The protein below binds the small molecule below.
Small molecule (SMILES): CC(=O)N[C@H]1[C@H](O[C@H]2[C@H](O)[C@@H](NC(C)=O)CO[C@@H]2CO)O[C@H](CO)[C@@H](O[C@@H]2O[C@H](CO[C@H]3O[C@H](CO)[C@@H](O)[C@H](O)[C@@H]3O)[C@@H](O)[C@H](O)[C@@H]2O)[C@@H]1O

Sequence of chain 1.A:
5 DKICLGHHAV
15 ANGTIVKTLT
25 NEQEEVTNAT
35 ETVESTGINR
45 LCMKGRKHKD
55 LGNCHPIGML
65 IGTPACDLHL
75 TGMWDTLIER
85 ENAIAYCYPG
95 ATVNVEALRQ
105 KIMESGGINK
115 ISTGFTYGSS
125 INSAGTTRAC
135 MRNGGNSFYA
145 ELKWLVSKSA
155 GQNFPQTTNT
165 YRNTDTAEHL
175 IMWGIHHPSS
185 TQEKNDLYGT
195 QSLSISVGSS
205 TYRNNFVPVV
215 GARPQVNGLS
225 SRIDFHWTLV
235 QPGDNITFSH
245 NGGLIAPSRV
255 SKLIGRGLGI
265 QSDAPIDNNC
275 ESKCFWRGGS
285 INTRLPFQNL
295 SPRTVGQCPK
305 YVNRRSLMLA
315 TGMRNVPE

Binding-site contacts:
Ligand atom C1 contacts residue ASN239 of chain 1.C at 1.4 Å.
Ligand atom C8 contacts residue SER204 of chain 1.C at 3.6 Å.
Ligand atom N2 contacts residue ASN239 of chain 1.C at 2.8 Å (h-bond).
Ligand atom C1 contacts residue GLY237 of chain 1.C at 4.4 Å.
Ligand atom O3 contacts residue ASN239 of chain 1.C at 4.5 Å.
Ligand atom C7 contacts residue PRO218 of chain 1.A at 3.6 Å (hydrophobic).
Ligand atom C8 contacts residue GLY237 of chain 1.C at 4.3 Å.
Ligand atom O7 contacts residue ASN239 of chain 1.C at 3.8 Å.
Ligand atom C3 contacts residue ASN239 of chain 1.C at 3.5 Å.
Ligand atom O5 contacts residue ASN239 of chain 1.C at 2.1 Å (h-bond).
Ligand atom C6 contacts residue ASN239 of chain 1.C at 4.4 Å.
Ligand atom C8 contacts residue ASN239 of chain 1.C at 4.4 Å.
Ligand atom C2 contacts residue ASN239 of chain 1.C at 2.1 Å.
Ligand atom C5 contacts residue ARG166 of chain 1.C at 3.8 Å.
Ligand atom O7 contacts residue GLN219 of chain 1.A at 3.8 Å.
Ligand atom O6 contacts residue ARG166 of chain 1.C at 3.2 Å (salt-bridge).
Ligand atom C8 contacts residue ASP238 of chain 1.C at 3.9 Å.
Ligand atom C7 contacts residue ASN239 of chain 1.C at 3.4 Å.
Ligand atom O5 contacts residue ARG166 of chain 1.C at 3.4 Å (salt-bridge).
Ligand atom C6 contacts residue ARG166 of chain 1.C at 3.0 Å.
Ligand atom C8 contacts residue PRO218 of chain 1.A at 3.7 Å (hydrophobic).
Ligand atom C8 contacts residue GLN219 of chain 1.A at 4.2 Å.
Ligand atom C4 contacts residue ASN239 of chain 1.C at 3.9 Å.
Ligand atom C5 contacts residue ASN239 of chain 1.C at 3.4 Å.
Ligand atom O7 contacts residue PRO218 of chain 1.A at 3.1 Å.
Ligand atom N2 contacts residue GLY237 of chain 1.C at 4.0 Å.

Sequence of chain 1.C:
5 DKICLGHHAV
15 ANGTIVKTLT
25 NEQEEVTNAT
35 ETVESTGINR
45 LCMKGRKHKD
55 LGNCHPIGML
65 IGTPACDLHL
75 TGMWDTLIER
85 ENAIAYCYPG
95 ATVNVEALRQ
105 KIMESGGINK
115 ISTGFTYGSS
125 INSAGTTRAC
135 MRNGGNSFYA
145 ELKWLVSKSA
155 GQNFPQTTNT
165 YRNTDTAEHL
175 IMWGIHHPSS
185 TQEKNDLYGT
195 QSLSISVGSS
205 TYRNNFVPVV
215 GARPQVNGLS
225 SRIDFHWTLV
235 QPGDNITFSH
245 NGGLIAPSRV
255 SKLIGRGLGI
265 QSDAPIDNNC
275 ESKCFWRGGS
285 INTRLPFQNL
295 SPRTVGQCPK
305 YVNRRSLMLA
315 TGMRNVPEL